A small-molecule ligand and the protein it binds are described below.
Small molecule (SMILES): C[C@H]1CN(CCOc2ccc([C@@H]3Oc4ccc(O)cc4S[C@@H]3c3ccc(O)cc3)cc2)C[C@@H]1C

Sequence of chain 1.A:
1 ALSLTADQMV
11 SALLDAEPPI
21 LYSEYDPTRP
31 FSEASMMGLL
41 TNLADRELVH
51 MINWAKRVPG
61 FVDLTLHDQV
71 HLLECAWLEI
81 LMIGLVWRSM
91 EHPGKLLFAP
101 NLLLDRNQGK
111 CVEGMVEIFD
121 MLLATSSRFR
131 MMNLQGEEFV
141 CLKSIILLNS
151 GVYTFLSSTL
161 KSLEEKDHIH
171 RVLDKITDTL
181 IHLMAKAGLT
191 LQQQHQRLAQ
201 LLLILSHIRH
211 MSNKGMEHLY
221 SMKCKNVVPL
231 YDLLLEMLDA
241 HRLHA

Binding-site contacts:
Ligand atom C5 contacts residue PHE98 of chain 1.A at 3.7 Å (hydrophobic).
Ligand atom C4 contacts residue PHE98 of chain 1.A at 3.5 Å (hydrophobic).
Ligand atom C33 contacts residue LEU48 of chain 1.A at 3.4 Å (hydrophobic).
Ligand atom C34 contacts residue TRP77 of chain 1.A at 3.4 Å (hydrophobic).
Ligand atom O3 contacts residue LEU40 of chain 1.A at 3.5 Å.
Ligand atom C6 contacts residue GLU47 of chain 1.A at 3.2 Å.
Ligand atom C21 contacts residue LEU219 of chain 1.A at 3.9 Å (hydrophobic).
Ligand atom O16 contacts residue ILE118 of chain 1.A at 3.6 Å.
Ligand atom C29 contacts residue ASP45 of chain 1.A at 3.4 Å.
Ligand atom C33 contacts residue TRP77 of chain 1.A at 3.7 Å (hydrophobic).
Ligand atom O16 contacts residue LEU219 of chain 1.A at 3.9 Å.
Ligand atom C23 contacts residue ALA44 of chain 1.A at 3.6 Å (hydrophobic).
Ligand atom O8 contacts residue GLU47 of chain 1.A at 2.7 Å (salt-bridge).
Ligand atom C22 contacts residue ALA44 of chain 1.A at 3.8 Å (hydrophobic).
Ligand atom C6 contacts residue LEU43 of chain 1.A at 3.8 Å (hydrophobic).
Ligand atom C30 contacts residue ASP45 of chain 1.A at 3.4 Å.
Ligand atom C22 contacts residue LEU219 of chain 1.A at 3.8 Å (hydrophobic).
Ligand atom O8 contacts residue ARG88 of chain 1.A at 3.2 Å (salt-bridge).
Ligand atom C5 contacts residue LEU40 of chain 1.A at 3.9 Å (hydrophobic).
Ligand atom C17 contacts residue HIS218 of chain 1.A at 3.8 Å.
Ligand atom O25 contacts residue LEU219 of chain 1.A at 3.7 Å.
Ligand atom C1 contacts residue PHE98 of chain 1.A at 3.9 Å (hydrophobic).
Ligand atom C7 contacts residue GLU47 of chain 1.A at 3.4 Å.
Ligand atom C7 contacts residue ARG88 of chain 1.A at 3.9 Å.
Ligand atom O8 contacts residue LEU81 of chain 1.A at 3.5 Å (h-bond).
Ligand atom O16 contacts residue GLY215 of chain 1.A at 3.3 Å (h-bond).
Ligand atom N28 contacts residue ASP45 of chain 1.A at 2.7 Å (salt-bridge).
Ligand atom C21 contacts residue THR41 of chain 1.A at 3.8 Å.
Ligand atom C34 contacts residue ASP45 of chain 1.A at 3.4 Å.
Ligand atom C32 contacts residue TRP77 of chain 1.A at 3.6 Å (hydrophobic).
Ligand atom C14 contacts residue GLY215 of chain 1.A at 3.8 Å.
Ligand atom C26 contacts residue CYS224 of chain 1.A at 3.5 Å (hydrophobic).
Ligand atom C15 contacts residue HIS218 of chain 1.A at 3.7 Å.
Ligand atom C10 contacts residue PHE98 of chain 1.A at 3.7 Å (hydrophobic).
Ligand atom C31 contacts residue LEU230 of chain 1.A at 3.3 Å (hydrophobic).
Ligand atom C15 contacts residue LEU219 of chain 1.A at 3.8 Å (hydrophobic).
Ligand atom O3 contacts residue PHE98 of chain 1.A at 3.5 Å.
Ligand atom O16 contacts residue HIS218 of chain 1.A at 2.8 Å (h-bond).
Ligand atom C26 contacts residue THR41 of chain 1.A at 3.6 Å.
Ligand atom C27 contacts residue ASP45 of chain 1.A at 3.7 Å.